Binding-site contacts:
Ligand atom C5 contacts residue ASN138 of chain 1.K at 3.7 Å.
Ligand atom O6 contacts residue GLN85 of chain 1.K at 4.1 Å.
Ligand atom C4 contacts residue ASN138 of chain 1.K at 4.5 Å.
Ligand atom O5 contacts residue ASN138 of chain 1.K at 2.2 Å (h-bond).
Ligand atom N2 contacts residue ASN138 of chain 1.K at 3.9 Å.
Ligand atom C1 contacts residue ASN138 of chain 1.K at 2.1 Å.
Ligand atom C6 contacts residue ASN138 of chain 1.K at 4.4 Å.
Ligand atom C2 contacts residue ASN138 of chain 1.K at 3.2 Å.
Ligand atom C3 contacts residue ASN138 of chain 1.K at 4.4 Å.
Ligand atom O6 contacts residue GLY137 of chain 1.K at 4.4 Å.
Ligand atom O6 contacts residue ASN138 of chain 1.K at 4.4 Å.

Sequence of chain 1.K:
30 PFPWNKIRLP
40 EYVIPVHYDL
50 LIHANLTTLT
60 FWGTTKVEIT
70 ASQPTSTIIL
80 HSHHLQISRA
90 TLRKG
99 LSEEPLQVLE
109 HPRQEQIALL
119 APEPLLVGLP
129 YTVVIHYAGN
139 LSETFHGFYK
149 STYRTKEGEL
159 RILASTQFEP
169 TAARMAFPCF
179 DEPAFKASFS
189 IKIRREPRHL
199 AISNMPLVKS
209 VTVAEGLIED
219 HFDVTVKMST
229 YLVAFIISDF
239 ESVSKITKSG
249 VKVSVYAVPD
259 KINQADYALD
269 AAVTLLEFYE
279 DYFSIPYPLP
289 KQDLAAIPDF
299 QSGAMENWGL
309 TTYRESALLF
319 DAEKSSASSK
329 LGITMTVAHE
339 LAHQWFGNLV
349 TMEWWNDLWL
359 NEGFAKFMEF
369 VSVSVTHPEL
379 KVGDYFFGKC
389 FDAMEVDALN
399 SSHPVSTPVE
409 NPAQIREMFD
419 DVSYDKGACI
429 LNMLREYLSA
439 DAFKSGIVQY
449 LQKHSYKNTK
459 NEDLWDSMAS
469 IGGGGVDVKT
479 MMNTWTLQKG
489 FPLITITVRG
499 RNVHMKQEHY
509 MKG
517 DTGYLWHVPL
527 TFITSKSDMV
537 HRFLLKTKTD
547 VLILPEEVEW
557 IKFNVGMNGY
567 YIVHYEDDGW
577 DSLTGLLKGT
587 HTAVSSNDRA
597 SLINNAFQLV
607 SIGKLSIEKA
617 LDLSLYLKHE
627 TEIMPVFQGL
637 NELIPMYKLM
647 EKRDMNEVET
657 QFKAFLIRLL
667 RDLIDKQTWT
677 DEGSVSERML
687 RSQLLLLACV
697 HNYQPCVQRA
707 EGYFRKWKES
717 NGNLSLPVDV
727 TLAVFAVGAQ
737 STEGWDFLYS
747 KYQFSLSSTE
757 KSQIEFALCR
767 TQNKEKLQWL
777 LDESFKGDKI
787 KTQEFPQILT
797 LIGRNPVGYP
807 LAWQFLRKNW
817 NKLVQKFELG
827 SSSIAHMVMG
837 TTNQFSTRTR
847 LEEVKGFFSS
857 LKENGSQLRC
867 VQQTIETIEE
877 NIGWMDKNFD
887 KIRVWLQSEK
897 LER

The protein below binds the small molecule below.
Small molecule (SMILES): CC(=O)N[C@H]1[C@H](O[C@H]2[C@H](O)[C@@H](NC(C)=O)CO[C@@H]2CO)O[C@H](CO)[C@@H](O[C@@H]2O[C@H](CO)[C@@H](O)[C@H](O)[C@@H]2O)[C@@H]1O